Sequence of chain 2.A:
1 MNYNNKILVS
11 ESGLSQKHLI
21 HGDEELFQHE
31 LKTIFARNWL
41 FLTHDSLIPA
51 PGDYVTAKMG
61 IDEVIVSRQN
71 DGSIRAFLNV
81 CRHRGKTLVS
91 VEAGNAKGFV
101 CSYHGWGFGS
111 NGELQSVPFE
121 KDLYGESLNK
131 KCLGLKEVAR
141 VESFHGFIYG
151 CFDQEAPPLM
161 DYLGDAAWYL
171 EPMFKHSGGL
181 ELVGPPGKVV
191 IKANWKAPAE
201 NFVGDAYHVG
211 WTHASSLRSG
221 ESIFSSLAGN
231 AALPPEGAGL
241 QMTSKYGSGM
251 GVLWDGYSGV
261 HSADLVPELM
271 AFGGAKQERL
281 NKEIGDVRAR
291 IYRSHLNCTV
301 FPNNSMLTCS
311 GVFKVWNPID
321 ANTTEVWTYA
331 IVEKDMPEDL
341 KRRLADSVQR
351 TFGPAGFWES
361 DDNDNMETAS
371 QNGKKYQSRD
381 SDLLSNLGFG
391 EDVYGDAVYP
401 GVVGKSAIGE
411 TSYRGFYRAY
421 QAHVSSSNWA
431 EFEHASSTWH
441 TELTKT

Binding-site contacts:
Ligand atom CAA contacts residue HIS208 of chain 2.A at 3.7 Å.
Ligand atom CAD contacts residue VAL209 of chain 2.A at 4.1 Å (hydrophobic).
Ligand atom CAF contacts residue LEU307 of chain 2.A at 4.5 Å (hydrophobic).
Ligand atom CAA contacts residue PHE202 of chain 2.A at 4.0 Å (hydrophobic).
Ligand atom CAH contacts residue LEU307 of chain 2.A at 4.1 Å (hydrophobic).
Ligand atom CAB contacts residue HIS208 of chain 2.A at 3.9 Å.
Ligand atom CAC contacts residue PHE224 of chain 2.A at 4.0 Å (hydrophobic).
Ligand atom CAB contacts residue LEU307 of chain 2.A at 4.1 Å (hydrophobic).
Ligand atom CAB contacts residue ASN201 of chain 2.A at 4.2 Å.
Ligand atom CAG contacts residue HIS295 of chain 2.A at 4.4 Å.
Ligand atom CAG contacts residue VAL209 of chain 2.A at 4.2 Å (hydrophobic).
Ligand atom CAD contacts residue ASN297 of chain 2.A at 3.9 Å.
Ligand atom CAA contacts residue ASN297 of chain 2.A at 4.2 Å.
Ligand atom CAA contacts residue ASP205 of chain 2.A at 3.8 Å.
Ligand atom CAC contacts residue VAL209 of chain 2.A at 4.3 Å (hydrophobic).
Ligand atom CAE contacts residue VAL260 of chain 2.A at 4.2 Å (hydrophobic).
Ligand atom CAF contacts residue ASP205 of chain 2.A at 4.4 Å.
Ligand atom CAF contacts residue ASN297 of chain 2.A at 3.7 Å.
Ligand atom CAF contacts residue VAL209 of chain 2.A at 4.0 Å (hydrophobic).
Ligand atom CAE contacts residue VAL209 of chain 2.A at 4.3 Å (hydrophobic).
Ligand atom CAA contacts residue ASN201 of chain 2.A at 3.5 Å.
Ligand atom CAD contacts residue HIS295 of chain 2.A at 4.2 Å.
Ligand atom CAC contacts residue HIS295 of chain 2.A at 3.6 Å.
Ligand atom CAE contacts residue HIS295 of chain 2.A at 3.8 Å.
Ligand atom CAE contacts residue PHE224 of chain 2.A at 4.2 Å (hydrophobic).
Ligand atom CAG contacts residue LEU307 of chain 2.A at 4.1 Å (hydrophobic).
Ligand atom CAH contacts residue ASN297 of chain 2.A at 4.4 Å.
Ligand atom CAH contacts residue VAL209 of chain 2.A at 4.0 Å (hydrophobic).

A protein and the small-molecule ligand that binds it are described below.
Small molecule (SMILES): C=Cc1ccccc1